Sequence of chain 1.A:
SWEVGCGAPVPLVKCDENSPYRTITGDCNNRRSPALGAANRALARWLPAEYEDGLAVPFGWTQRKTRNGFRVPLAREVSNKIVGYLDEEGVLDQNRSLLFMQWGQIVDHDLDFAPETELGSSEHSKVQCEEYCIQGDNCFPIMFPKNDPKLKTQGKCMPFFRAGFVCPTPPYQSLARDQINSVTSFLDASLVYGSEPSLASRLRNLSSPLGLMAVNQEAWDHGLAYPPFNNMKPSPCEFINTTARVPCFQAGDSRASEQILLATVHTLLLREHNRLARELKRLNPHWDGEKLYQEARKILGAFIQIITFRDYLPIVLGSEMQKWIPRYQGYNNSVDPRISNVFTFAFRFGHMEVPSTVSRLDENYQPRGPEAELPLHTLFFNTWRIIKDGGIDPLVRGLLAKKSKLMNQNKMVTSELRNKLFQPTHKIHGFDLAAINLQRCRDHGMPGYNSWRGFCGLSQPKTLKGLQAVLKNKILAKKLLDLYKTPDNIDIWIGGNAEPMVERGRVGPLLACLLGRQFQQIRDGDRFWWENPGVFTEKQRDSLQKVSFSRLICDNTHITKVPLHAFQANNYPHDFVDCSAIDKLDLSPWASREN

Binding-site contacts:
Ligand atom O6 contacts residue LEU210 of chain 1.A at 3.5 Å.
Ligand atom O7 contacts residue GLN217 of chain 1.A at 3.7 Å.
Ligand atom C8 contacts residue ASN205 of chain 1.A at 4.2 Å.
Ligand atom C7 contacts residue VAL215 of chain 1.A at 4.3 Å (hydrophobic).
Ligand atom C1 contacts residue SER208 of chain 1.A at 4.2 Å.
Ligand atom N2 contacts residue ASN205 of chain 1.A at 2.9 Å (h-bond).
Ligand atom O5 contacts residue SER208 of chain 1.A at 3.5 Å.
Ligand atom C5 contacts residue SER208 of chain 1.A at 3.7 Å.
Ligand atom C8 contacts residue GLN217 of chain 1.A at 2.9 Å.
Ligand atom N2 contacts residue GLN217 of chain 1.A at 3.8 Å.
Ligand atom C4 contacts residue ASN205 of chain 1.A at 4.2 Å.
Ligand atom C1 contacts residue ASN205 of chain 1.A at 1.4 Å.
Ligand atom C8 contacts residue ALA214 of chain 1.A at 4.5 Å (hydrophobic).
Ligand atom C6 contacts residue LEU210 of chain 1.A at 3.5 Å (hydrophobic).
Ligand atom C2 contacts residue ASN205 of chain 1.A at 2.4 Å.
Ligand atom O5 contacts residue ASN205 of chain 1.A at 2.4 Å (h-bond).
Ligand atom C6 contacts residue SER208 of chain 1.A at 3.4 Å.
Ligand atom O3 contacts residue GLN217 of chain 1.A at 4.1 Å.
Ligand atom C3 contacts residue ASN205 of chain 1.A at 3.8 Å.
Ligand atom C7 contacts residue GLN217 of chain 1.A at 3.2 Å.
Ligand atom C5 contacts residue ASN205 of chain 1.A at 3.7 Å.
Ligand atom C7 contacts residue ASN205 of chain 1.A at 2.9 Å.
Ligand atom O7 contacts residue ALA214 of chain 1.A at 4.0 Å.
Ligand atom O7 contacts residue VAL215 of chain 1.A at 3.5 Å (h-bond).
Ligand atom O7 contacts residue ASN205 of chain 1.A at 2.6 Å (h-bond).
Ligand atom C8 contacts residue VAL215 of chain 1.A at 3.6 Å (hydrophobic).

The protein below binds the small molecule below.
Small molecule (SMILES): CC(=O)N[C@H]1[C@H](O[C@H]2[C@H](O)[C@@H](NC(C)=O)CO[C@@H]2CO)O[C@H](CO)[C@@H](O)[C@@H]1O